Binding-site contacts:
Ligand atom F contacts residue SER309 of chain 1.A at 3.1 Å.
Ligand atom O2 contacts residue PHE149 of chain 1.A at 3.7 Å.
Ligand atom O2 contacts residue LEU76 of chain 1.A at 3.6 Å.
Ligand atom N1 contacts residue TRP314 of chain 1.A at 3.6 Å.
Ligand atom C5 contacts residue TRP314 of chain 1.A at 3.6 Å (hydrophobic).
Ligand atom O2 contacts residue GLN151 of chain 1.A at 3.0 Å (h-bond).
Ligand atom C4 contacts residue FE21 of chain 1.H at 3.6 Å.
Ligand atom C2 contacts residue HIS209 of chain 1.A at 4.0 Å.
Ligand atom N3 contacts residue LEU76 of chain 1.A at 3.3 Å.
Ligand atom C6 contacts residue TRP314 of chain 1.A at 3.4 Å (hydrophobic).
Ligand atom O2 contacts residue HIS209 of chain 1.A at 3.9 Å.
Ligand atom C5 contacts residue HIS58 of chain 1.A at 3.8 Å.
Ligand atom N4 contacts residue LEU277 of chain 1.A at 3.8 Å.
Ligand atom N1 contacts residue PHE149 of chain 1.A at 4.0 Å.
Ligand atom C4 contacts residue GLU212 of chain 1.A at 3.5 Å.
Ligand atom N4 contacts residue FE21 of chain 1.H at 3.8 Å.
Ligand atom C5 contacts residue GLU273 of chain 1.A at 3.9 Å.
Ligand atom C2 contacts residue GLU212 of chain 1.A at 3.7 Å.
Ligand atom N4 contacts residue GLU212 of chain 1.A at 2.7 Å (salt-bridge).
Ligand atom N4 contacts residue ASP308 of chain 1.A at 2.8 Å (salt-bridge).
Ligand atom N3 contacts residue HIS209 of chain 1.A at 3.9 Å.
Ligand atom C4 contacts residue ASP308 of chain 1.A at 3.8 Å.
Ligand atom C5 contacts residue FE21 of chain 1.H at 3.8 Å.
Ligand atom N4 contacts residue GLU273 of chain 1.A at 3.1 Å (salt-bridge).
Ligand atom F contacts residue TRP314 of chain 1.A at 3.5 Å.
Ligand atom F contacts residue GLU273 of chain 1.A at 3.0 Å.
Ligand atom F contacts residue ASP308 of chain 1.A at 3.6 Å.
Ligand atom O2 contacts residue GLU212 of chain 1.A at 3.7 Å.
Ligand atom C6 contacts residue GLN151 of chain 1.A at 3.6 Å.
Ligand atom N3 contacts residue FE21 of chain 1.H at 4.0 Å.
Ligand atom C2 contacts residue GLN151 of chain 1.A at 3.7 Å.
Ligand atom N1 contacts residue HIS58 of chain 1.A at 4.0 Å.
Ligand atom F contacts residue HIS58 of chain 1.A at 3.8 Å.
Ligand atom N1 contacts residue GLN151 of chain 1.A at 2.8 Å (h-bond).
Ligand atom C4 contacts residue GLU273 of chain 1.A at 4.0 Å.
Ligand atom C2 contacts residue LEU76 of chain 1.A at 3.5 Å (hydrophobic).
Ligand atom O2 contacts residue ILE178 of chain 1.A at 3.7 Å.
Ligand atom C6 contacts residue HIS58 of chain 1.A at 3.6 Å.
Ligand atom N4 contacts residue HIS241 of chain 1.A at 4.0 Å.
Ligand atom N3 contacts residue GLU212 of chain 1.A at 2.8 Å (salt-bridge).

The protein below binds the small molecule below.
Small molecule (SMILES): Nc1nc(=O)[nH]cc1F

Sequence of chain 1.A:
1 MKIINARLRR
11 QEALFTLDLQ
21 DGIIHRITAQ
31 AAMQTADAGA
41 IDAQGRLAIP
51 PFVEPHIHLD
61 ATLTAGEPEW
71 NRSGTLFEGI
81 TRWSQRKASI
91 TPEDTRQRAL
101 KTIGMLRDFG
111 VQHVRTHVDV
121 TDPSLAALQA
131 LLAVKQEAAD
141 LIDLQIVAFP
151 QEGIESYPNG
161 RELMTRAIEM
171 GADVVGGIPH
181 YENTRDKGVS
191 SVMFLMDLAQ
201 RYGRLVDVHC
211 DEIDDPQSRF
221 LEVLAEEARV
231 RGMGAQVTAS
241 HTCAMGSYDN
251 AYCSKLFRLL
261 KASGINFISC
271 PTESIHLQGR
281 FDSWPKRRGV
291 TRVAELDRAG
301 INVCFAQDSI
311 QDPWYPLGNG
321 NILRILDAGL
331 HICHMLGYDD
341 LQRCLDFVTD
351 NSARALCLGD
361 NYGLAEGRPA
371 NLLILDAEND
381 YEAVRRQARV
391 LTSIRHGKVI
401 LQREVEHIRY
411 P